Binding-site contacts:
Ligand atom C4 contacts residue TYR83 of chain 1.A at 3.1 Å (hydrophobic).
Ligand atom C3 contacts residue TYR83 of chain 1.A at 3.2 Å (hydrophobic).
Ligand atom C2 contacts residue TYR75 of chain 1.A at 3.7 Å (hydrophobic).
Ligand atom C5 contacts residue TYR83 of chain 1.A at 3.4 Å (hydrophobic).
Ligand atom C1 contacts residue ILE68 of chain 1.A at 4.2 Å (hydrophobic).
Ligand atom C1 contacts residue TYR75 of chain 1.A at 3.5 Å (hydrophobic).
Ligand atom C3 contacts residue ILE68 of chain 1.A at 4.4 Å (hydrophobic).
Ligand atom C2 contacts residue GLU85 of chain 1.A at 4.5 Å.
Ligand atom N2 contacts residue TYR83 of chain 1.A at 3.9 Å.
Ligand atom C6 contacts residue TYR83 of chain 1.A at 3.6 Å (hydrophobic).
Ligand atom C2 contacts residue TYR83 of chain 1.A at 3.8 Å (hydrophobic).
Ligand atom C3 contacts residue TYR75 of chain 1.A at 4.0 Å (hydrophobic).
Ligand atom N1 contacts residue TYR75 of chain 1.A at 3.7 Å.

This protein binds this small molecule.
Small molecule (SMILES): NCCCCCCN

Sequence of chain 1.A:
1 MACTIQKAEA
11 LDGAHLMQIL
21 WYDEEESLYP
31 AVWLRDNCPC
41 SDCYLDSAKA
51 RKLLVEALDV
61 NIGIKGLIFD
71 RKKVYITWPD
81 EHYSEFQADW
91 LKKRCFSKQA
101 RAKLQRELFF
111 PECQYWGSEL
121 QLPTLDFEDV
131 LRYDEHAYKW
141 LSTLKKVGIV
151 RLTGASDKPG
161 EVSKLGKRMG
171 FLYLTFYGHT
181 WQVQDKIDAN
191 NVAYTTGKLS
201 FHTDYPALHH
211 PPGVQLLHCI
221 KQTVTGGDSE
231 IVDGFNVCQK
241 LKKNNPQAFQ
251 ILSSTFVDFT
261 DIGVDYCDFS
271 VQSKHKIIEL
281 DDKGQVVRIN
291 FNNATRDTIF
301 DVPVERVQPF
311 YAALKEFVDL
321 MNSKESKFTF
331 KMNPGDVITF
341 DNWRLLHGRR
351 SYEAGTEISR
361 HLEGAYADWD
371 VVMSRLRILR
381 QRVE